A small-molecule ligand and the protein it binds are described below.
Small molecule (SMILES): COc1ccc(C[C@H](N)C(=O)N[C@H]2[C@@H](O)[C@H](n3cnc4c(N(C)C)ncnc43)O[C@@H]2CO[P](=O)(O)O[C@H]2[C@@H](O)[C@H](n3ccc(N)nc3=O)O[C@@H]2CO[P](=O)(O)O[C@H]2[C@@H](O)[C@H](n3ccc(N)nc3=O)O[C@@H]2CO)cc1

Sequence of chain 1.TA:
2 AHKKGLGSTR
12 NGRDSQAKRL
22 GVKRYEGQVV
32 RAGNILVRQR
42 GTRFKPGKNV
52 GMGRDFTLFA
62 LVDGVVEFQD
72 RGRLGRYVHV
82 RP

Binding-site contacts:
Ligand atom OP1 contacts residue HIS3 of chain 1.TA at 4.2 Å.
Ligand atom C2 contacts residue MG1 of chain 1.TK at 3.1 Å.
Ligand atom O2 contacts residue MG1 of chain 1.TK at 2.2 Å.
Ligand atom N1 contacts residue MG1 of chain 1.TK at 4.4 Å.
Ligand atom OP1 contacts residue MG1 of chain 1.AP at 3.3 Å.
Ligand atom N3 contacts residue MG1 of chain 1.TK at 3.2 Å.
Ligand atom P contacts residue MG1 of chain 1.AP at 4.5 Å.